Binding-site contacts:
Ligand atom C12 contacts residue TYR43 of chain 1.A at 3.3 Å (hydrophobic).
Ligand atom C08 contacts residue ILE47 of chain 1.A at 4.4 Å (hydrophobic).
Ligand atom C10 contacts residue ASP46 of chain 1.A at 4.3 Å.
Ligand atom C04 contacts residue GLU173 of chain 1.A at 4.1 Å.
Ligand atom C02 contacts residue GLU173 of chain 1.A at 3.8 Å.
Ligand atom C08 contacts residue PHE26 of chain 1.A at 3.7 Å (hydrophobic).
Ligand atom C11 contacts residue PHE26 of chain 1.A at 4.4 Å (hydrophobic).
Ligand atom C14 contacts residue ASP29 of chain 1.A at 4.5 Å.
Ligand atom C02 contacts residue ILE47 of chain 1.A at 4.1 Å (hydrophobic).
Ligand atom N09 contacts residue ASP46 of chain 1.A at 4.0 Å.
Ligand atom C15 contacts residue ILE47 of chain 1.A at 3.8 Å (hydrophobic).
Ligand atom C02 contacts residue GLU48 of chain 1.A at 3.7 Å.
Ligand atom N01 contacts residue ILE47 of chain 1.A at 4.4 Å.
Ligand atom C13 contacts residue SER27 of chain 1.A at 3.7 Å.
Ligand atom C05 contacts residue ARG169 of chain 1.A at 3.8 Å.
Ligand atom C13 contacts residue PHE26 of chain 1.A at 3.2 Å (hydrophobic).
Ligand atom C15 contacts residue ASP46 of chain 1.A at 3.5 Å.
Ligand atom C14 contacts residue PHE26 of chain 1.A at 4.2 Å (hydrophobic).
Ligand atom O03 contacts residue ILE47 of chain 1.A at 3.5 Å.
Ligand atom N07 contacts residue PHE26 of chain 1.A at 3.4 Å.
Ligand atom C05 contacts residue GLU173 of chain 1.A at 3.6 Å.
Ligand atom N01 contacts residue GLU48 of chain 1.A at 3.1 Å (salt-bridge).
Ligand atom N09 contacts residue ILE47 of chain 1.A at 4.4 Å.
Ligand atom C06 contacts residue ARG169 of chain 1.A at 3.6 Å.
Ligand atom N09 contacts residue PHE26 of chain 1.A at 3.4 Å.
Ligand atom C11 contacts residue TYR43 of chain 1.A at 3.7 Å (hydrophobic).
Ligand atom N01 contacts residue GLU173 of chain 1.A at 2.7 Å (salt-bridge).
Ligand atom C15 contacts residue PHE26 of chain 1.A at 4.4 Å (hydrophobic).
Ligand atom C08 contacts residue ASP46 of chain 1.A at 4.2 Å.
Ligand atom O03 contacts residue ASP46 of chain 1.A at 4.0 Å.
Ligand atom C11 contacts residue SER27 of chain 1.A at 4.4 Å.
Ligand atom O03 contacts residue GLU48 of chain 1.A at 2.9 Å (salt-bridge).
Ligand atom N09 contacts residue ALA45 of chain 1.A at 4.4 Å.
Ligand atom C12 contacts residue SER27 of chain 1.A at 3.1 Å.
Ligand atom C06 contacts residue PHE26 of chain 1.A at 4.0 Å (hydrophobic).
Ligand atom C12 contacts residue PHE26 of chain 1.A at 3.7 Å (hydrophobic).
Ligand atom C13 contacts residue ASP29 of chain 1.A at 3.9 Å.
Ligand atom C11 contacts residue ALA45 of chain 1.A at 4.1 Å (hydrophobic).

A small-molecule ligand and the protein it binds are described below.
Small molecule (SMILES): NC(=O)c1ccnc(NC2CCCC2)c1

Sequence of chain 1.A:
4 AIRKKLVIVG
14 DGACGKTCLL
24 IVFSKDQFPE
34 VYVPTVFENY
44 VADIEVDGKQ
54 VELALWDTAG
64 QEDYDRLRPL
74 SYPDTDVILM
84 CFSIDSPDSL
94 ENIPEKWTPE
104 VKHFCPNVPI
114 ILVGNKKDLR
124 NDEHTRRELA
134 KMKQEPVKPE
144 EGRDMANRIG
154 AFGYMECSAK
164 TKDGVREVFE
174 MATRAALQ